This small molecule binds to this protein.
Small molecule (SMILES): N[C@@H](Cc1ccc(O)cc1)C(=O)O

Sequence of chain 1.B:
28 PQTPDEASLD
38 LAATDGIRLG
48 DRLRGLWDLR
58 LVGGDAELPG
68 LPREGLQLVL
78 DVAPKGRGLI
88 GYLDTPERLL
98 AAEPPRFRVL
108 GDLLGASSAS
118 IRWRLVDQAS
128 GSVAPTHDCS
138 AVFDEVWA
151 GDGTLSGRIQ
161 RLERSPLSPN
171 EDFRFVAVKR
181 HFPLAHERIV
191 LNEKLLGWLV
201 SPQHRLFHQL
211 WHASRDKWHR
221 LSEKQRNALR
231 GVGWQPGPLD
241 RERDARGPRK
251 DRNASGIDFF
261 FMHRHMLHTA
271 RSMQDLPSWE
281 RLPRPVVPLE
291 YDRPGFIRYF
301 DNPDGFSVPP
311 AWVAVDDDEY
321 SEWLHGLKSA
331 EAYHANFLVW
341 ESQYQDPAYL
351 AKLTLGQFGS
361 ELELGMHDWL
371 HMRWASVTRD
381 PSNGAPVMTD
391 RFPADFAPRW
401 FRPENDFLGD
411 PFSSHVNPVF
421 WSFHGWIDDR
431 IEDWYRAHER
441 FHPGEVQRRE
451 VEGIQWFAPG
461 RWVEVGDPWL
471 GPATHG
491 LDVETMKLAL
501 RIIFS

Binding-site contacts:
Ligand atom CD1 contacts residue ASP410 of chain 1.B at 4.1 Å.
Ligand atom OH contacts residue HIS212 of chain 1.B at 3.5 Å (h-bond).
Ligand atom CE1 contacts residue ASP410 of chain 1.B at 3.8 Å.
Ligand atom OH contacts residue HIS208 of chain 1.B at 3.2 Å.
Ligand atom CZ contacts residue ZN1 of chain 1.F at 4.2 Å.
Ligand atom OH contacts residue SER414 of chain 1.B at 3.2 Å (h-bond).
Ligand atom CZ contacts residue PRO411 of chain 1.B at 3.7 Å (hydrophobic).
Ligand atom O contacts residue MET372 of chain 1.B at 4.1 Å.
Ligand atom CD2 contacts residue ASP368 of chain 1.B at 3.7 Å.
Ligand atom CD1 contacts residue GLY409 of chain 1.B at 3.9 Å.
Ligand atom CA contacts residue GLY409 of chain 1.B at 4.1 Å.
Ligand atom CB contacts residue ASP368 of chain 1.B at 3.9 Å.
Ligand atom CZ contacts residue HIS371 of chain 1.B at 3.7 Å.
Ligand atom CZ contacts residue HIS212 of chain 1.B at 4.3 Å.
Ligand atom CE1 contacts residue HIS371 of chain 1.B at 3.3 Å.
Ligand atom CE2 contacts residue ZN1 of chain 1.G at 4.4 Å.
Ligand atom N contacts residue GLY409 of chain 1.B at 2.7 Å (h-bond).
Ligand atom CZ contacts residue SER414 of chain 1.B at 3.8 Å.
Ligand atom OH contacts residue ZN1 of chain 1.G at 3.9 Å.
Ligand atom OH contacts residue HIS371 of chain 1.B at 4.0 Å.
Ligand atom OH contacts residue ZN1 of chain 1.F at 3.2 Å.
Ligand atom CG contacts residue HIS371 of chain 1.B at 4.0 Å.
Ligand atom CD1 contacts residue LEU408 of chain 1.B at 3.2 Å (hydrophobic).
Ligand atom CD2 contacts residue HIS367 of chain 1.B at 3.6 Å.
Ligand atom CE2 contacts residue HIS212 of chain 1.B at 3.9 Å.
Ligand atom C contacts residue MET372 of chain 1.B at 4.0 Å (hydrophobic).
Ligand atom CZ contacts residue ZN1 of chain 1.G at 4.1 Å.
Ligand atom N contacts residue ASP410 of chain 1.B at 4.4 Å.
Ligand atom OXT contacts residue MET372 of chain 1.B at 3.3 Å.
Ligand atom CZ contacts residue HIS367 of chain 1.B at 4.1 Å.
Ligand atom OXT contacts residue ASP368 of chain 1.B at 3.3 Å (salt-bridge).
Ligand atom CE1 contacts residue SER414 of chain 1.B at 3.5 Å.
Ligand atom CE2 contacts residue HIS367 of chain 1.B at 3.4 Å.
Ligand atom CE1 contacts residue LEU408 of chain 1.B at 3.6 Å (hydrophobic).
Ligand atom CG contacts residue ASP368 of chain 1.B at 4.2 Å.
Ligand atom CD1 contacts residue HIS371 of chain 1.B at 3.4 Å.
Ligand atom CB contacts residue HIS371 of chain 1.B at 4.2 Å.
Ligand atom CD1 contacts residue PRO411 of chain 1.B at 4.4 Å (hydrophobic).
Ligand atom CE1 contacts residue PRO411 of chain 1.B at 3.6 Å (hydrophobic).
Ligand atom OH contacts residue PRO411 of chain 1.B at 3.2 Å.